This small molecule binds to this protein.
Small molecule (SMILES): Cc1cc(C(F)(F)F)nn1CC(=O)Nc1sc2c(c1C(N)=O)CCCC2

Binding-site contacts:
Ligand atom F24 contacts residue GLY219 of chain 1.A at 3.0 Å.
Ligand atom C7 contacts residue PRO105 of chain 1.A at 3.4 Å (hydrophobic).
Ligand atom S26 contacts residue PRO105 of chain 1.A at 3.6 Å.
Ligand atom N17 contacts residue GLY219 of chain 1.A at 3.4 Å (h-bond).
Ligand atom C1 contacts residue SER217 of chain 1.A at 3.6 Å.
Ligand atom C12 contacts residue ASN242 of chain 1.A at 3.4 Å.
Ligand atom C10 contacts residue PRO105 of chain 1.A at 3.4 Å (hydrophobic).
Ligand atom N20 contacts residue PRO105 of chain 1.A at 3.6 Å.
Ligand atom C4 contacts residue LYS218 of chain 1.B at 3.6 Å.
Ligand atom F25 contacts residue LYS104 of chain 1.B at 3.4 Å.
Ligand atom C1 contacts residue LYS218 of chain 1.A at 3.6 Å.
Ligand atom F25 contacts residue ILE92 of chain 1.A at 3.5 Å.
Ligand atom F23 contacts residue LEU239 of chain 1.B at 3.5 Å.
Ligand atom S26 contacts residue LYS218 of chain 1.B at 3.6 Å.
Ligand atom C10 contacts residue ASN242 of chain 1.A at 2.6 Å.
Ligand atom C13 contacts residue LEU239 of chain 1.A at 3.5 Å (hydrophobic).
Ligand atom C2 contacts residue PRO105 of chain 1.A at 3.5 Å (hydrophobic).
Ligand atom N18 contacts residue LYS218 of chain 1.A at 3.4 Å (salt-bridge).
Ligand atom S26 contacts residue PRO105 of chain 1.B at 3.5 Å.
Ligand atom N19 contacts residue SER217 of chain 1.B at 3.4 Å (h-bond).
Ligand atom O21 contacts residue SER108 of chain 1.A at 3.1 Å (h-bond).
Ligand atom O21 contacts residue MET107 of chain 1.A at 3.3 Å.
Ligand atom C3 contacts residue PRO105 of chain 1.A at 3.5 Å (hydrophobic).
Ligand atom N17 contacts residue LYS218 of chain 1.A at 3.2 Å.
Ligand atom C5 contacts residue LYS218 of chain 1.A at 3.5 Å.
Ligand atom N17 contacts residue PRO105 of chain 1.A at 3.7 Å.
Ligand atom F25 contacts residue PRO105 of chain 1.B at 3.5 Å.
Ligand atom C10 contacts residue SER217 of chain 1.B at 3.7 Å.
Ligand atom C9 contacts residue PRO105 of chain 1.B at 3.8 Å (hydrophobic).
Ligand atom C1 contacts residue PRO105 of chain 1.B at 3.5 Å (hydrophobic).
Ligand atom F24 contacts residue LYS218 of chain 1.A at 3.5 Å.
Ligand atom C8 contacts residue PRO105 of chain 1.A at 3.6 Å (hydrophobic).
Ligand atom S26 contacts residue GLY219 of chain 1.B at 3.6 Å (h-bond).
Ligand atom F24 contacts residue ILE92 of chain 1.A at 3.3 Å.
Ligand atom O22 contacts residue PRO105 of chain 1.B at 3.1 Å.
Ligand atom C12 contacts residue LEU239 of chain 1.A at 3.5 Å (hydrophobic).
Ligand atom N17 contacts residue PRO105 of chain 1.B at 3.7 Å.
Ligand atom N19 contacts residue ASN242 of chain 1.A at 3.1 Å (h-bond).
Ligand atom C6 contacts residue SER217 of chain 1.A at 3.7 Å.
Ligand atom C15 contacts residue LYS218 of chain 1.A at 3.3 Å.

Sequence of chain 1.B:
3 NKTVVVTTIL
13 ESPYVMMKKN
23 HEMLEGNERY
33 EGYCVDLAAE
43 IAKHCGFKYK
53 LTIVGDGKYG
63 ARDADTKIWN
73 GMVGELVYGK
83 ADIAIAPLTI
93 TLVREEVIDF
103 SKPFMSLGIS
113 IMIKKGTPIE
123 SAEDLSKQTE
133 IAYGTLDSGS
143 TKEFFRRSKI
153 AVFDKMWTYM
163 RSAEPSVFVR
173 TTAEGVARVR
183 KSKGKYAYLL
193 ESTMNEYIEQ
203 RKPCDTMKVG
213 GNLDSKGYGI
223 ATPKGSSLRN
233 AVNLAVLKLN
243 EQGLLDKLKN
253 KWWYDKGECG

Sequence of chain 1.A:
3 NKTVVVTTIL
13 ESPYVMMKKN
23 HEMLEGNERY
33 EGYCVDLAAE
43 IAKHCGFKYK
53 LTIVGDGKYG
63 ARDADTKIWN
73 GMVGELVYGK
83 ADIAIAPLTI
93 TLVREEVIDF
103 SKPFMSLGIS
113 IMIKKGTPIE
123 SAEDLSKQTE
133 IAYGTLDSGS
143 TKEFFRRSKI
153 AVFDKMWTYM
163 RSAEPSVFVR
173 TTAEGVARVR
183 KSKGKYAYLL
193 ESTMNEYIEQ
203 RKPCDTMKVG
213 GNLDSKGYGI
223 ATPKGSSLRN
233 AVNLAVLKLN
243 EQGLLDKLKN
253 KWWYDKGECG